Sequence of chain 1.A:
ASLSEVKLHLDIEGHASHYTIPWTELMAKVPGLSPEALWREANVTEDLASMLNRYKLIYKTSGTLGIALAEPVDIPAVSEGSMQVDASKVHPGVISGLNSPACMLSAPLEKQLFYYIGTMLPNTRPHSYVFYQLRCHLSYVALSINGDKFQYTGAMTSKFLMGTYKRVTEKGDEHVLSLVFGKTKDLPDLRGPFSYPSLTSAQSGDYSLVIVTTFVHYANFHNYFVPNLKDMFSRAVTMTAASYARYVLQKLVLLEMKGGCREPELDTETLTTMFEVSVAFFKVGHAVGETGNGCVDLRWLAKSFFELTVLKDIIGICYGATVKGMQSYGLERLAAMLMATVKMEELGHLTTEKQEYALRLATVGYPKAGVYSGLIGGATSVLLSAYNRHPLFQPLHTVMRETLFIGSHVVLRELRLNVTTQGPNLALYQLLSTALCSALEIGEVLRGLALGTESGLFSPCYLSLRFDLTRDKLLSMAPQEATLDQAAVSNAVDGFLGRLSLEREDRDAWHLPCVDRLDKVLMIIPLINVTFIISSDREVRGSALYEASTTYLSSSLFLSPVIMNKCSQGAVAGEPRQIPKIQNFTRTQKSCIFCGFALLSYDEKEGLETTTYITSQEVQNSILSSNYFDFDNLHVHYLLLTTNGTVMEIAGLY

Sequence of chain 1.B:
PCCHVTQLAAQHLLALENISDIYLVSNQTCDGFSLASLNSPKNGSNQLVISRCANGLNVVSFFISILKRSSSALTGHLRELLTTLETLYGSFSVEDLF

Binding-site contacts:
Ligand atom C8 contacts residue ASN18 of chain 1.B at 4.3 Å.
Ligand atom C7 contacts residue ASN18 of chain 1.B at 3.1 Å.
Ligand atom O6 contacts residue ALA1 of chain 1.A at 4.2 Å.
Ligand atom C4 contacts residue ASN18 of chain 1.B at 4.3 Å.
Ligand atom C5 contacts residue ASN18 of chain 1.B at 3.8 Å.
Ligand atom N2 contacts residue ASN18 of chain 1.B at 2.9 Å (h-bond).
Ligand atom C8 contacts residue ALA15 of chain 1.B at 4.5 Å (hydrophobic).
Ligand atom C2 contacts residue ASN18 of chain 1.B at 2.5 Å.
Ligand atom O7 contacts residue ASN18 of chain 1.B at 3.0 Å (h-bond).
Ligand atom C8 contacts residue LEU13 of chain 1.B at 4.1 Å (hydrophobic).
Ligand atom C1 contacts residue ASN18 of chain 1.B at 1.5 Å.
Ligand atom O5 contacts residue ASN18 of chain 1.B at 2.4 Å (h-bond).
Ligand atom C3 contacts residue ASN18 of chain 1.B at 3.8 Å.

This small molecule binds to this protein.
Small molecule (SMILES): CC(=O)N[C@@H]1[C@@H](O)[C@H](O)[C@@H](CO)O[C@H]1O